This protein binds this small molecule.
Small molecule (SMILES): CC[C@H](C)[C@H](NC(=O)[C@@H]1CCCN1C(=O)[C@@H](NC(=O)[C@H](C)N)C(C)C)C(=O)N[C@@H](C)C=O

Sequence of chain 2.I:
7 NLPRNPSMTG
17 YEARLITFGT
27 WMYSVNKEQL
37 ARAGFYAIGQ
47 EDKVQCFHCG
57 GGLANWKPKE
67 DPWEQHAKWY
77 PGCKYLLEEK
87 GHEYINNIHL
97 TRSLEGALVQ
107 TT

Sequence of chain 2.K:
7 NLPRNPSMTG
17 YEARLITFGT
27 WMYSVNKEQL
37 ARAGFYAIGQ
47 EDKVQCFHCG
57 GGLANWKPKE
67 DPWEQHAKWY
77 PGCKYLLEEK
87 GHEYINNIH

Binding-site contacts:
Ligand atom C contacts residue ALA60 of chain 2.K at 3.8 Å (hydrophobic).
Ligand atom CA contacts residue GLY58 of chain 2.K at 3.4 Å.
Ligand atom CA contacts residue GLU66 of chain 2.K at 3.7 Å.
Ligand atom CG contacts residue LEU59 of chain 2.K at 4.2 Å (hydrophobic).
Ligand atom O contacts residue LEU59 of chain 2.K at 3.5 Å.
Ligand atom CB contacts residue GLU66 of chain 2.K at 3.8 Å.
Ligand atom N contacts residue ALA60 of chain 2.K at 2.8 Å (h-bond).
Ligand atom O contacts residue ALA60 of chain 2.K at 2.7 Å (h-bond).
Ligand atom CD1 contacts residue GLY58 of chain 2.K at 4.2 Å.
Ligand atom CG2 contacts residue ILE22 of chain 2.I at 4.2 Å (hydrophobic).
Ligand atom CG1 contacts residue ILE22 of chain 2.I at 3.7 Å (hydrophobic).
Ligand atom CB contacts residue ALA60 of chain 2.K at 3.9 Å (hydrophobic).
Ligand atom O contacts residue TRP75 of chain 2.K at 3.2 Å.
Ligand atom CD1 contacts residue LYS49 of chain 2.K at 3.7 Å.
Ligand atom C contacts residue TRP75 of chain 2.K at 4.0 Å (hydrophobic).
Ligand atom CG contacts residue TYR76 of chain 2.K at 4.1 Å (hydrophobic).
Ligand atom CA contacts residue LEU59 of chain 2.K at 4.1 Å (hydrophobic).
Ligand atom CB contacts residue ALA60 of chain 2.K at 2.9 Å (hydrophobic).
Ligand atom CA contacts residue GLN71 of chain 2.K at 4.0 Å.
Ligand atom N contacts residue GLU66 of chain 2.K at 2.9 Å (salt-bridge).
Ligand atom CG2 contacts residue ALA60 of chain 2.K at 3.3 Å (hydrophobic).
Ligand atom CA contacts residue ALA60 of chain 2.K at 3.7 Å (hydrophobic).
Ligand atom CB contacts residue ASN61 of chain 2.K at 4.0 Å.
Ligand atom C contacts residue GLY58 of chain 2.K at 4.0 Å.
Ligand atom CB contacts residue GLY58 of chain 2.K at 4.1 Å.
Ligand atom N contacts residue TRP75 of chain 2.K at 4.1 Å.
Ligand atom C contacts residue LEU59 of chain 2.K at 4.1 Å (hydrophobic).
Ligand atom N contacts residue GLY58 of chain 2.K at 3.6 Å (h-bond).
Ligand atom CA contacts residue TYR76 of chain 2.K at 3.8 Å (hydrophobic).
Ligand atom CA contacts residue ALA60 of chain 2.K at 3.7 Å (hydrophobic).
Ligand atom O contacts residue GLY58 of chain 2.K at 4.2 Å.
Ligand atom CG contacts residue TRP75 of chain 2.K at 3.3 Å (hydrophobic).
Ligand atom CB contacts residue TRP62 of chain 2.K at 3.9 Å (hydrophobic).
Ligand atom CD contacts residue TRP75 of chain 2.K at 3.5 Å (hydrophobic).
Ligand atom N contacts residue LEU59 of chain 2.K at 4.1 Å.
Ligand atom N contacts residue GLN71 of chain 2.K at 2.6 Å (h-bond).
Ligand atom CG1 contacts residue GLY58 of chain 2.K at 3.9 Å.
Ligand atom CA contacts residue ASN61 of chain 2.K at 4.2 Å.
Ligand atom CB contacts residue TYR76 of chain 2.K at 3.5 Å (hydrophobic).
Ligand atom C contacts residue ALA60 of chain 2.K at 3.7 Å (hydrophobic).